A protein and the small-molecule ligand that binds it are described below.
Small molecule (SMILES): Nc1ncnc2c1ncn2[C@@H]1O[C@H](COP(=O)=O)[C@@H](O[P](=O)(O)OC[C@H]2O[C@@H](n3ccc(=O)[nH]c3=O)[C@H](O)[C@@H]2O)[C@H]1O

Binding-site contacts:
Ligand atom C8 contacts residue TRP47 of chain 41.E at 4.0 Å (hydrophobic).
Ligand atom N3 contacts residue TRP47 of chain 41.E at 3.9 Å.
Ligand atom C2' contacts residue LYS143 of chain 41.E at 4.5 Å.
Ligand atom N6 contacts residue TRP47 of chain 41.E at 4.2 Å.
Ligand atom C8 contacts residue GLU140 of chain 41.E at 4.1 Å.
Ligand atom N9 contacts residue LYS143 of chain 41.E at 3.8 Å.
Ligand atom N9 contacts residue TRP47 of chain 41.E at 4.0 Å.
Ligand atom C5 contacts residue TRP47 of chain 41.E at 4.0 Å (hydrophobic).
Ligand atom N7 contacts residue TRP47 of chain 41.E at 4.0 Å.
Ligand atom C8 contacts residue LYS143 of chain 41.E at 2.8 Å.
Ligand atom O2' contacts residue GLU140 of chain 41.E at 3.0 Å (salt-bridge).
Ligand atom N9 contacts residue GLU140 of chain 41.E at 4.1 Å.
Ligand atom N7 contacts residue LYS143 of chain 41.E at 3.7 Å.
Ligand atom C1' contacts residue TRP47 of chain 41.E at 4.3 Å (hydrophobic).
Ligand atom C4 contacts residue TRP47 of chain 41.E at 3.9 Å (hydrophobic).
Ligand atom OP1 contacts residue LYS45 of chain 46.F at 4.3 Å.
Ligand atom C2' contacts residue GLU140 of chain 41.E at 3.5 Å.
Ligand atom O4' contacts residue TRP47 of chain 41.E at 4.0 Å.
Ligand atom N1 contacts residue TRP47 of chain 41.E at 3.8 Å.
Ligand atom O4' contacts residue GLU140 of chain 41.E at 4.1 Å.
Ligand atom C6 contacts residue TRP47 of chain 41.E at 3.9 Å (hydrophobic).
Ligand atom C2 contacts residue TRP47 of chain 41.E at 3.8 Å (hydrophobic).
Ligand atom O4' contacts residue LYS143 of chain 41.E at 4.2 Å.
Ligand atom C1' contacts residue GLU140 of chain 41.E at 3.2 Å.
Ligand atom C1' contacts residue LYS143 of chain 41.E at 4.0 Å.

Sequence of chain 41.E:
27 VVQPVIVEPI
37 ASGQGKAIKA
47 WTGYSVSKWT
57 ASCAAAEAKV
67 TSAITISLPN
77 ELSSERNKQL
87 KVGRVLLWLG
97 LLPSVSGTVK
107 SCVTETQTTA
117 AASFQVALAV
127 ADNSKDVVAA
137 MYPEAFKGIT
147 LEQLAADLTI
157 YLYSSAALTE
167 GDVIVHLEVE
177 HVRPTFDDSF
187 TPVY

Sequence of chain 46.F:
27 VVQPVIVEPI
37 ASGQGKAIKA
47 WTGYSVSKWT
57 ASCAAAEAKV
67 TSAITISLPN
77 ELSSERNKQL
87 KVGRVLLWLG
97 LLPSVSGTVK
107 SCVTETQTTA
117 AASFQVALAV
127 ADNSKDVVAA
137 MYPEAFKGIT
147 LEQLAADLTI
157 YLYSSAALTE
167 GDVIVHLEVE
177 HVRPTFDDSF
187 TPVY